This small molecule binds to this protein.
Small molecule (SMILES): C[C@H](CC(=O)O)c1n[nH]c2nc(N)[nH]c(=O)c2c1=O

Sequence of chain 1.B:
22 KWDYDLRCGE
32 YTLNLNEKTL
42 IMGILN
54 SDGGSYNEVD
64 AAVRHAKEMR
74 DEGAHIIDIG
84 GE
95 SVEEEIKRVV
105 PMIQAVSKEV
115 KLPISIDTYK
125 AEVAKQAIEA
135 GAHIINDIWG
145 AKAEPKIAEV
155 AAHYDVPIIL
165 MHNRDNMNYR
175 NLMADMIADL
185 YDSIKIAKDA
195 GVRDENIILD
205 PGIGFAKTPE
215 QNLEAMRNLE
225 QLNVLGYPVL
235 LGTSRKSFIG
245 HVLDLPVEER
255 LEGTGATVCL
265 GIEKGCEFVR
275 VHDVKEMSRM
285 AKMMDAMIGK

Binding-site contacts:
Ligand atom N2 contacts residue ARG274 of chain 1.B at 3.6 Å (salt-bridge).
Ligand atom C10 contacts residue ASN140 of chain 1.B at 3.4 Å.
Ligand atom C2 contacts residue PHE209 of chain 1.B at 3.5 Å (hydrophobic).
Ligand atom N1 contacts residue ARG274 of chain 1.B at 3.5 Å (salt-bridge).
Ligand atom N4 contacts residue ASP204 of chain 1.B at 2.8 Å (salt-bridge).
Ligand atom C7 contacts residue ASP121 of chain 1.B at 4.0 Å.
Ligand atom C9 contacts residue PHE209 of chain 1.B at 3.5 Å (hydrophobic).
Ligand atom N2 contacts residue ILE142 of chain 1.B at 3.3 Å.
Ligand atom O3 contacts residue PHE209 of chain 1.B at 3.7 Å.
Ligand atom C8 contacts residue ARG274 of chain 1.B at 3.8 Å.
Ligand atom N3 contacts residue ASN140 of chain 1.B at 2.5 Å (h-bond).
Ligand atom O2 contacts residue ILE45 of chain 1.B at 4.0 Å.
Ligand atom C5 contacts residue ASP204 of chain 1.B at 4.0 Å.
Ligand atom N1 contacts residue ASP121 of chain 1.B at 3.2 Å (salt-bridge).
Ligand atom N5 contacts residue ASN140 of chain 1.B at 3.1 Å (h-bond).
Ligand atom O3 contacts residue GLY236 of chain 1.B at 3.3 Å (h-bond).
Ligand atom C9 contacts residue ARG274 of chain 1.B at 3.4 Å.
Ligand atom O2 contacts residue ARG274 of chain 1.B at 2.8 Å (salt-bridge).
Ligand atom C5 contacts residue MET165 of chain 1.B at 3.9 Å (hydrophobic).
Ligand atom O4 contacts residue PHE209 of chain 1.B at 3.4 Å.
Ligand atom N3 contacts residue ILE163 of chain 1.B at 3.7 Å.
Ligand atom C8 contacts residue PHE209 of chain 1.B at 3.8 Å (hydrophobic).
Ligand atom C3 contacts residue ARG274 of chain 1.B at 3.2 Å.
Ligand atom O4 contacts residue ARG274 of chain 1.B at 3.7 Å.
Ligand atom C5 contacts residue ARG274 of chain 1.B at 4.0 Å.
Ligand atom O1 contacts residue ARG274 of chain 1.B at 3.1 Å (salt-bridge).
Ligand atom C9 contacts residue LYS240 of chain 1.B at 3.9 Å.
Ligand atom C10 contacts residue ASP204 of chain 1.B at 3.4 Å.
Ligand atom N5 contacts residue ARG274 of chain 1.B at 4.0 Å.
Ligand atom O3 contacts residue LYS240 of chain 1.B at 3.3 Å (salt-bridge).
Ligand atom N4 contacts residue MET165 of chain 1.B at 3.7 Å.
Ligand atom C6 contacts residue ARG274 of chain 1.B at 3.5 Å.
Ligand atom N5 contacts residue ILE142 of chain 1.B at 3.6 Å.
Ligand atom N3 contacts residue ASP204 of chain 1.B at 3.1 Å (salt-bridge).
Ligand atom C7 contacts residue ILE142 of chain 1.B at 3.5 Å (hydrophobic).
Ligand atom N1 contacts residue ILE142 of chain 1.B at 4.0 Å.
Ligand atom O4 contacts residue LYS240 of chain 1.B at 2.7 Å (salt-bridge).
Ligand atom C7 contacts residue ARG274 of chain 1.B at 3.7 Å.
Ligand atom N2 contacts residue ASP121 of chain 1.B at 2.9 Å (salt-bridge).
Ligand atom C6 contacts residue PHE209 of chain 1.B at 4.0 Å (hydrophobic).